Binding-site contacts:
Ligand atom O6 contacts residue NAG1 of chain 9.T at 4.5 Å.
Ligand atom C2 contacts residue NAG1 of chain 9.T at 2.9 Å.
Ligand atom C4 contacts residue BMA1 of chain 9.V at 3.6 Å.
Ligand atom O2 contacts residue HIS2 of chain 9.D at 3.4 Å (h-bond).
Ligand atom C2 contacts residue HIS2 of chain 9.D at 4.5 Å.
Ligand atom C3 contacts residue NAG1 of chain 9.T at 4.1 Å.
Ligand atom O5 contacts residue NAG1 of chain 9.T at 2.5 Å (h-bond).
Ligand atom O3 contacts residue BMA1 of chain 9.V at 1.1 Å.
Ligand atom O2 contacts residue NAG1 of chain 9.T at 3.4 Å (h-bond).
Ligand atom C5 contacts residue NAG1 of chain 9.T at 3.8 Å.
Ligand atom C2 contacts residue BMA1 of chain 9.V at 3.2 Å.
Ligand atom O2 contacts residue BMA1 of chain 9.V at 3.0 Å (h-bond).
Ligand atom C1 contacts residue NAG1 of chain 9.T at 1.7 Å.
Ligand atom O4 contacts residue BMA1 of chain 9.V at 4.0 Å.
Ligand atom C3 contacts residue BMA1 of chain 9.V at 2.5 Å.

Sequence of chain 9.D:
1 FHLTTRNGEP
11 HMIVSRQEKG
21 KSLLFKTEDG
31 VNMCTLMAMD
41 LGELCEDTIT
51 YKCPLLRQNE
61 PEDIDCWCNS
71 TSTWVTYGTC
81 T

This protein binds this small molecule.
Small molecule (SMILES): OC[C@H]1O[C@@H](O)[C@@H](O)[C@@H](O)[C@@H]1O